Sequence of chain 1.A:
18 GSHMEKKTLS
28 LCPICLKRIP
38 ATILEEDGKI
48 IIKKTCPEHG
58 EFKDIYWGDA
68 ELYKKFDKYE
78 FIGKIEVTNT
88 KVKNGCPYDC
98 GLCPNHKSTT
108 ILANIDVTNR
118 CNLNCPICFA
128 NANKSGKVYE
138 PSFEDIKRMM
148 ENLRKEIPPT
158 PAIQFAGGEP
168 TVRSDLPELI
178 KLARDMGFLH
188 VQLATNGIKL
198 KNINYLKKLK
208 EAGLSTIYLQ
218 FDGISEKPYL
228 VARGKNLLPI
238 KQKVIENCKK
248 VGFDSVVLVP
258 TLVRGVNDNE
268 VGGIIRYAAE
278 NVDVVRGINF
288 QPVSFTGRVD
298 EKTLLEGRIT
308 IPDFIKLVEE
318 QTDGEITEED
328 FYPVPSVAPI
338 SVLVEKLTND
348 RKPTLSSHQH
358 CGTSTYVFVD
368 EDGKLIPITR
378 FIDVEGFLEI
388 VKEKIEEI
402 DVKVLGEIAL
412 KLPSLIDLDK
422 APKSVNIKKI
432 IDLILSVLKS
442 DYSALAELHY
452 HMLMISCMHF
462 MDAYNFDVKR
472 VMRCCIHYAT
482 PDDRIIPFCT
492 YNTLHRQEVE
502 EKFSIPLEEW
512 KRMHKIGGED

This small molecule binds to this protein.
Small molecule (SMILES): CSCC[C@H](N)C(=O)O

Binding-site contacts:
Ligand atom CA contacts residue THR192 of chain 1.A at 3.9 Å.
Ligand atom CB contacts residue ALA191 of chain 1.A at 3.6 Å (hydrophobic).
Ligand atom CG contacts residue SF41 of chain 1.C at 3.5 Å.
Ligand atom OXT contacts residue 5AD1 of chain 1.F at 3.4 Å.
Ligand atom C contacts residue GLU166 of chain 1.A at 4.3 Å.
Ligand atom N contacts residue SF41 of chain 1.C at 2.3 Å.
Ligand atom C contacts residue GLN217 of chain 1.A at 3.9 Å.
Ligand atom SD contacts residue SF41 of chain 1.C at 2.7 Å.
Ligand atom SD contacts residue PHE126 of chain 1.A at 4.3 Å.
Ligand atom CB contacts residue GLY165 of chain 1.A at 3.5 Å.
Ligand atom SD contacts residue 5AD1 of chain 1.F at 3.9 Å.
Ligand atom CG contacts residue GLY165 of chain 1.A at 3.3 Å.
Ligand atom CA contacts residue GLU166 of chain 1.A at 3.5 Å.
Ligand atom CE contacts residue GLY164 of chain 1.A at 3.7 Å.
Ligand atom CG contacts residue GLY164 of chain 1.A at 3.5 Å.
Ligand atom O contacts residue GLN217 of chain 1.A at 2.9 Å (h-bond).
Ligand atom OXT contacts residue SF41 of chain 1.C at 4.2 Å.
Ligand atom CE contacts residue ALA127 of chain 1.A at 3.9 Å (hydrophobic).
Ligand atom CA contacts residue ALA191 of chain 1.A at 3.9 Å (hydrophobic).
Ligand atom CB contacts residue 5AD1 of chain 1.F at 4.2 Å.
Ligand atom CB contacts residue SF41 of chain 1.C at 3.9 Å.
Ligand atom OXT contacts residue GLN217 of chain 1.A at 3.5 Å.
Ligand atom CE contacts residue PHE126 of chain 1.A at 3.6 Å (hydrophobic).
Ligand atom C contacts residue 5AD1 of chain 1.F at 3.7 Å.
Ligand atom CE contacts residue CYS125 of chain 1.A at 4.2 Å (hydrophobic).
Ligand atom O contacts residue 5AD1 of chain 1.F at 3.6 Å.
Ligand atom CA contacts residue SF41 of chain 1.C at 3.1 Å.
Ligand atom C contacts residue ASN193 of chain 1.A at 3.7 Å.
Ligand atom N contacts residue GLY165 of chain 1.A at 2.9 Å (h-bond).
Ligand atom C contacts residue SF41 of chain 1.C at 3.0 Å.
Ligand atom CE contacts residue SF41 of chain 1.C at 3.6 Å.
Ligand atom C contacts residue THR192 of chain 1.A at 3.8 Å.
Ligand atom N contacts residue GLU166 of chain 1.A at 3.4 Å (salt-bridge).
Ligand atom OXT contacts residue THR192 of chain 1.A at 3.2 Å.
Ligand atom OXT contacts residue ASN193 of chain 1.A at 3.5 Å (h-bond).
Ligand atom OXT contacts residue ALA191 of chain 1.A at 4.1 Å.
Ligand atom CA contacts residue ASN193 of chain 1.A at 3.9 Å.
Ligand atom O contacts residue ASN193 of chain 1.A at 4.3 Å.
Ligand atom CA contacts residue GLY165 of chain 1.A at 3.6 Å.
Ligand atom O contacts residue SF41 of chain 1.C at 2.3 Å.